Sequence of chain 1.D:
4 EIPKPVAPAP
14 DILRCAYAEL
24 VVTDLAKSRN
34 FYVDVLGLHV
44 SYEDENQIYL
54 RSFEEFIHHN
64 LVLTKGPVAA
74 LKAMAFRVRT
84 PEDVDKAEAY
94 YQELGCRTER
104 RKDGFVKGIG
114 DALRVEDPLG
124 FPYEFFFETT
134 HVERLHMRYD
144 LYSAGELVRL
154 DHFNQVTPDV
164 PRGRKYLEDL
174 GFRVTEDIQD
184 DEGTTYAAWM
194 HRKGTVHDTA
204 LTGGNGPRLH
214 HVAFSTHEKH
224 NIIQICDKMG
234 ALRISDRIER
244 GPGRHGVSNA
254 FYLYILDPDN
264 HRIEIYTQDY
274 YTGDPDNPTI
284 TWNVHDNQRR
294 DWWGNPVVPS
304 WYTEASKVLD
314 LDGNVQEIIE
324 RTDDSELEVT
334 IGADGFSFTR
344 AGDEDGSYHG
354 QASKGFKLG

This protein binds this small molecule.
Small molecule (SMILES): O=[N+]([O-])c1ccc(O)c(O)c1

Binding-site contacts:
Ligand atom O7 contacts residue FE21 of chain 1.S at 2.1 Å.
Ligand atom O11 contacts residue ARG292 of chain 1.D at 3.3 Å (salt-bridge).
Ligand atom O8 contacts residue FE21 of chain 1.S at 2.2 Å.
Ligand atom C2 contacts residue HIS248 of chain 1.D at 3.6 Å.
Ligand atom C4 contacts residue HIS248 of chain 1.D at 3.3 Å.
Ligand atom C3 contacts residue HIS248 of chain 1.D at 3.3 Å.
Ligand atom O11 contacts residue ARG293 of chain 1.D at 3.4 Å.
Ligand atom N9 contacts residue HIS248 of chain 1.D at 3.3 Å (h-bond).
Ligand atom C2 contacts residue FE21 of chain 1.S at 2.9 Å.
Ligand atom C5 contacts residue VAL250 of chain 1.D at 3.1 Å (hydrophobic).
Ligand atom O8 contacts residue TYR257 of chain 1.D at 2.6 Å (h-bond).
Ligand atom C5 contacts residue SER251 of chain 1.D at 3.9 Å.
Ligand atom C1 contacts residue TRP192 of chain 1.D at 3.6 Å (hydrophobic).
Ligand atom O7 contacts residue HIS155 of chain 1.D at 3.1 Å (h-bond).
Ligand atom C3 contacts residue TYR257 of chain 1.D at 3.1 Å (hydrophobic).
Ligand atom O7 contacts residue TYR269 of chain 1.D at 3.5 Å.
Ligand atom O11 contacts residue VAL250 of chain 1.D at 3.5 Å (h-bond).
Ligand atom N9 contacts residue ARG293 of chain 1.D at 3.4 Å (salt-bridge).
Ligand atom C3 contacts residue ARG293 of chain 1.D at 3.9 Å.
Ligand atom O10 contacts residue ARG243 of chain 1.D at 3.6 Å (salt-bridge).
Ligand atom C5 contacts residue TRP192 of chain 1.D at 3.7 Å (hydrophobic).
Ligand atom C1 contacts residue HIS248 of chain 1.D at 3.5 Å.
Ligand atom C6 contacts residue SER251 of chain 1.D at 3.5 Å.
Ligand atom C1 contacts residue HIS200 of chain 1.D at 3.9 Å.
Ligand atom C2 contacts residue TYR257 of chain 1.D at 2.9 Å (hydrophobic).
Ligand atom O7 contacts residue GLU267 of chain 1.D at 3.2 Å (salt-bridge).
Ligand atom O10 contacts residue ARG293 of chain 1.D at 3.2 Å (salt-bridge).
Ligand atom C1 contacts residue FE21 of chain 1.S at 2.9 Å.
Ligand atom O11 contacts residue HIS248 of chain 1.D at 3.2 Å (h-bond).
Ligand atom O8 contacts residue GLU267 of chain 1.D at 3.2 Å (salt-bridge).
Ligand atom C4 contacts residue TRP192 of chain 1.D at 3.6 Å (hydrophobic).
Ligand atom C6 contacts residue VAL250 of chain 1.D at 3.7 Å (hydrophobic).
Ligand atom C6 contacts residue TRP192 of chain 1.D at 3.4 Å (hydrophobic).
Ligand atom O10 contacts residue HIS248 of chain 1.D at 3.3 Å (h-bond).
Ligand atom C6 contacts residue HIS248 of chain 1.D at 3.5 Å.
Ligand atom N9 contacts residue TRP192 of chain 1.D at 3.9 Å.
Ligand atom O8 contacts residue HIS214 of chain 1.D at 2.9 Å.
Ligand atom C5 contacts residue HIS248 of chain 1.D at 3.5 Å.
Ligand atom O7 contacts residue HIS200 of chain 1.D at 2.9 Å (h-bond).
Ligand atom C1 contacts residue GLU267 of chain 1.D at 3.8 Å.